This protein binds this small molecule.
Small molecule (SMILES): CC(=O)N[C@@H]1[C@@H](O)[C@H](O)[C@@H](CO)O[C@H]1O

Binding-site contacts:
Ligand atom C4 contacts residue ASN598 of chain 1.H at 4.2 Å.
Ligand atom C1 contacts residue ASN598 of chain 1.H at 1.4 Å.
Ligand atom N2 contacts residue ASN598 of chain 1.H at 2.9 Å (h-bond).
Ligand atom C2 contacts residue ASN598 of chain 1.H at 2.5 Å.
Ligand atom C5 contacts residue ASN598 of chain 1.H at 3.7 Å.
Ligand atom C6 contacts residue THR600 of chain 1.H at 4.0 Å.
Ligand atom O7 contacts residue GLN626 of chain 1.H at 3.8 Å.
Ligand atom C8 contacts residue ASN598 of chain 1.H at 3.7 Å.
Ligand atom C3 contacts residue ASN598 of chain 1.H at 3.8 Å.
Ligand atom C5 contacts residue THR600 of chain 1.H at 4.2 Å.
Ligand atom C7 contacts residue GLN626 of chain 1.H at 4.4 Å.
Ligand atom O5 contacts residue ASN598 of chain 1.H at 2.4 Å (h-bond).
Ligand atom O7 contacts residue ASN598 of chain 1.H at 3.8 Å.
Ligand atom C1 contacts residue THR600 of chain 1.H at 4.5 Å.
Ligand atom C7 contacts residue ASN598 of chain 1.H at 3.3 Å.
Ligand atom O5 contacts residue THR600 of chain 1.H at 3.6 Å.
Ligand atom C8 contacts residue GLN626 of chain 1.H at 3.9 Å.

Sequence of chain 1.H:
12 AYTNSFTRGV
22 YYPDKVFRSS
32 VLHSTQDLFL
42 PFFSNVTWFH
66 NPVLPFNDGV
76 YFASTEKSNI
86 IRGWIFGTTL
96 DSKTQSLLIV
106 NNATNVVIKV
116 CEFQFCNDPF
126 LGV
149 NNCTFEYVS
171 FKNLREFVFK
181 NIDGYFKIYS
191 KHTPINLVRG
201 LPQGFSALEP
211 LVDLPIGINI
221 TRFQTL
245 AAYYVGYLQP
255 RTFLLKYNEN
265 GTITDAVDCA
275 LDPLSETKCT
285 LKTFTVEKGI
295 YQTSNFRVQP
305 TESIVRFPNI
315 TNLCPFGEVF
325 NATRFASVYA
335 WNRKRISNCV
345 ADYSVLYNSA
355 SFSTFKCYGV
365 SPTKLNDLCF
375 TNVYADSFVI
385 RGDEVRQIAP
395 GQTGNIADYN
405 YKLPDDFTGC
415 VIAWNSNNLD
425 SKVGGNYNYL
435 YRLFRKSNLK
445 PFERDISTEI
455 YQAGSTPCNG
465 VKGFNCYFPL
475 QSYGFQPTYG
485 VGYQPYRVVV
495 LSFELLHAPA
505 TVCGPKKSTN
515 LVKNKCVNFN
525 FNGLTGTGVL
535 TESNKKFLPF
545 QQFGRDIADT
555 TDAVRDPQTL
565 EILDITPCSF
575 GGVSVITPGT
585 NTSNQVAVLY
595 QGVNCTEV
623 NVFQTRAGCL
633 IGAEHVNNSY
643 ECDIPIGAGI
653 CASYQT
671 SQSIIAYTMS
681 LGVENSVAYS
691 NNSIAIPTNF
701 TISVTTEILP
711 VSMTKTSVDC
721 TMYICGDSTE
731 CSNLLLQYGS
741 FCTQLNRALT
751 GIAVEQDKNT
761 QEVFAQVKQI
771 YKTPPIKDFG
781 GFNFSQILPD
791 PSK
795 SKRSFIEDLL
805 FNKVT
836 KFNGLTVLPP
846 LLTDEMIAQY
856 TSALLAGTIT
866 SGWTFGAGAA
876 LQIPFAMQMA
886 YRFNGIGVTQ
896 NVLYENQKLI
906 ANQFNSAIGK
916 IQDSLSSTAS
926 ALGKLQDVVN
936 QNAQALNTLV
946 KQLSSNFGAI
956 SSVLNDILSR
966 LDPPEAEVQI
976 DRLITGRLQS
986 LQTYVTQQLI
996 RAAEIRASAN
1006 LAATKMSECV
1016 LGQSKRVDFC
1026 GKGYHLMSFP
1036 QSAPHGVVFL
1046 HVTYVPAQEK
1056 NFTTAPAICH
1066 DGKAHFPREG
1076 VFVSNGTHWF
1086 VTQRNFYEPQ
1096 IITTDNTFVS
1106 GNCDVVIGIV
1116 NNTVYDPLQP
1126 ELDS